Binding-site contacts:
Ligand atom C9 contacts residue ALA440 of chain 1.U at 4.1 Å (hydrophobic).
Ligand atom C7 contacts residue SER461 of chain 1.U at 4.3 Å.
Ligand atom N7 contacts residue SER461 of chain 1.U at 3.9 Å.
Ligand atom N5 contacts residue THR354 of chain 1.U at 4.5 Å.
Ligand atom C8 contacts residue ALA439 of chain 1.U at 3.5 Å (hydrophobic).
Ligand atom C8 contacts residue ALA440 of chain 1.U at 4.4 Å (hydrophobic).
Ligand atom C2 contacts residue SER461 of chain 1.U at 1.4 Å.
Ligand atom O1B contacts residue SER461 of chain 1.U at 2.3 Å (h-bond).
Ligand atom C4 contacts residue SER461 of chain 1.U at 3.7 Å.
Ligand atom C3 contacts residue SER461 of chain 1.U at 2.8 Å.
Ligand atom C9 contacts residue ALA439 of chain 1.U at 3.2 Å (hydrophobic).
Ligand atom N7 contacts residue MET357 of chain 1.U at 3.3 Å.
Ligand atom C1 contacts residue SER461 of chain 1.U at 1.8 Å.
Ligand atom N7 contacts residue ALA439 of chain 1.U at 4.0 Å.
Ligand atom O4 contacts residue THR355 of chain 1.U at 4.4 Å.
Ligand atom O1A contacts residue SER456 of chain 1.U at 3.4 Å.
Ligand atom O1B contacts residue GLY457 of chain 1.U at 4.0 Å.
Ligand atom C6 contacts residue SER461 of chain 1.U at 3.2 Å.
Ligand atom C5 contacts residue SER461 of chain 1.U at 4.0 Å.
Ligand atom C6 contacts residue MET357 of chain 1.U at 4.5 Å (hydrophobic).
Ligand atom O6 contacts residue SER461 of chain 1.U at 2.3 Å (h-bond).
Ligand atom O1A contacts residue SER461 of chain 1.U at 2.6 Å (h-bond).
Ligand atom O1B contacts residue GLY459 of chain 1.U at 3.5 Å.
Ligand atom C5 contacts residue THR354 of chain 1.U at 3.9 Å.
Ligand atom C4 contacts residue THR354 of chain 1.U at 3.3 Å.
Ligand atom C1 contacts residue GLY457 of chain 1.U at 3.6 Å.
Ligand atom C1 contacts residue SER456 of chain 1.U at 4.5 Å.
Ligand atom C7 contacts residue ALA439 of chain 1.U at 4.1 Å (hydrophobic).
Ligand atom O4 contacts residue THR354 of chain 1.U at 2.3 Å (h-bond).
Ligand atom C2 contacts residue GLN462 of chain 1.U at 4.4 Å.
Ligand atom O1A contacts residue SER458 of chain 1.U at 4.3 Å.
Ligand atom O1B contacts residue ASN460 of chain 1.U at 4.2 Å.
Ligand atom O8 contacts residue SER456 of chain 1.U at 4.1 Å.
Ligand atom O1B contacts residue SER458 of chain 1.U at 4.5 Å.
Ligand atom C7 contacts residue MET357 of chain 1.U at 4.0 Å (hydrophobic).
Ligand atom O1A contacts residue GLY457 of chain 1.U at 2.5 Å (h-bond).

A small-molecule ligand and the protein it binds are described below.
Small molecule (SMILES): C[C@H](O)[C@H](N)[C@@H]1O[C@](O)(C(=O)O)C[C@H](O)[C@@H]1N

Sequence of chain 1.U:
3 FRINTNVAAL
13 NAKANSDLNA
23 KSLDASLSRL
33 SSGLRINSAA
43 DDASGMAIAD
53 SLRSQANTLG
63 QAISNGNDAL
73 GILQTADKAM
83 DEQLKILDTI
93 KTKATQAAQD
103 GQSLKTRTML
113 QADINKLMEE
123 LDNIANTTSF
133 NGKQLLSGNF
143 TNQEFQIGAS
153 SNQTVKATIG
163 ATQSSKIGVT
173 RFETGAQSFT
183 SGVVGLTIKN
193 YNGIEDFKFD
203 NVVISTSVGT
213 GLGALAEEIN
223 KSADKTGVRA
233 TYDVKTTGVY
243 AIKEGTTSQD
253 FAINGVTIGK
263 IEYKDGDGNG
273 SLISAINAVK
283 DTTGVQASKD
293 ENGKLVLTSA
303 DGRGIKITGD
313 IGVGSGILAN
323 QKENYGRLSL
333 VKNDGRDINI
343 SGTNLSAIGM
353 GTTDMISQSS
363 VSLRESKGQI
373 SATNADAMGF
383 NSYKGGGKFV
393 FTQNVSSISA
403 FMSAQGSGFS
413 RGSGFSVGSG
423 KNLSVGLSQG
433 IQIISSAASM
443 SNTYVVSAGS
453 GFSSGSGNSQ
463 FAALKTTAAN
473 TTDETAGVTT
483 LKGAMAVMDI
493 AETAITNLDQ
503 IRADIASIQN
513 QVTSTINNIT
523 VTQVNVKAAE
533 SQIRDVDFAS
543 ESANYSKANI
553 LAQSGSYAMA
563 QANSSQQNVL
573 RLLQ